Sequence of chain 1.F:
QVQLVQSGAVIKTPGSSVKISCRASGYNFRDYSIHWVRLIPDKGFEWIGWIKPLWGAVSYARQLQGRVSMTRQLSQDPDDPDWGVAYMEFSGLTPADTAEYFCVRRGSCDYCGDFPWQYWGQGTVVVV

Sequence of chain 1.B:
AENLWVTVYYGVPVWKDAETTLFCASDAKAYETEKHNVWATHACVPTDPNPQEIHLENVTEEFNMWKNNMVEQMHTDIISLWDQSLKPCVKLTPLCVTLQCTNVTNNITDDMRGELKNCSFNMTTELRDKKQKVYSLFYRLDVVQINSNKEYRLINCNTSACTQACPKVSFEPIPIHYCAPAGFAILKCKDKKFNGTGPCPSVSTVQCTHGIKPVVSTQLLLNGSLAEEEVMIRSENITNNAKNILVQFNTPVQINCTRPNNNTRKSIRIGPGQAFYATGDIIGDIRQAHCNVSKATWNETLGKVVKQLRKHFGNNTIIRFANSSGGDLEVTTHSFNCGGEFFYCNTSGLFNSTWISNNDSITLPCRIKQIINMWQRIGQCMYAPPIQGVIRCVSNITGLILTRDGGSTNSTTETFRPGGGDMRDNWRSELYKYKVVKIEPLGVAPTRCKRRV

Sequence of chain 1.E:
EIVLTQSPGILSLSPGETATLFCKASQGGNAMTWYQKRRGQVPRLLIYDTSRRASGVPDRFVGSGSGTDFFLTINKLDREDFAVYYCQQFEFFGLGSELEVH

The protein below binds the small molecule below.
Small molecule (SMILES): CC(=O)N[C@H]1[C@H](O[C@H]2[C@H](O)[C@@H](NC(C)=O)CO[C@@H]2CO)O[C@H](CO)[C@@H](O[C@@H]2O[C@H](CO)[C@@H](O)[C@H](O[C@H]3O[C@H](CO)[C@@H](O)[C@H](O)[C@@H]3O)[C@@H]2O)[C@@H]1O

Binding-site contacts:
Ligand atom C8 contacts residue ASN64 of chain 1.B at 4.2 Å.
Ligand atom O7 contacts residue ASN30 of chain 1.E at 4.2 Å.
Ligand atom O4 contacts residue SER51 of chain 1.E at 3.5 Å (h-bond).
Ligand atom C1 contacts residue GLU245 of chain 1.B at 4.4 Å.
Ligand atom O7 contacts residue LYS67 of chain 1.B at 3.3 Å (salt-bridge).
Ligand atom C3 contacts residue ASN246 of chain 1.B at 3.7 Å.
Ligand atom N2 contacts residue ASN246 of chain 1.B at 2.7 Å (h-bond).
Ligand atom O6 contacts residue ASN246 of chain 1.B at 4.2 Å.
Ligand atom O6 contacts residue ASP49 of chain 1.E at 3.1 Å (salt-bridge).
Ligand atom C7 contacts residue LYS67 of chain 1.B at 4.4 Å.
Ligand atom C8 contacts residue PHE90 of chain 1.E at 3.9 Å (hydrophobic).
Ligand atom O7 contacts residue ASN64 of chain 1.B at 4.5 Å.
Ligand atom C7 contacts residue ASN246 of chain 1.B at 3.5 Å.
Ligand atom C7 contacts residue PHE90 of chain 1.E at 4.2 Å (hydrophobic).
Ligand atom C5 contacts residue ASN246 of chain 1.B at 3.8 Å.
Ligand atom O7 contacts residue ALA31 of chain 1.E at 3.3 Å (h-bond).
Ligand atom C6 contacts residue ASP49 of chain 1.E at 3.3 Å.
Ligand atom C6 contacts residue GLU245 of chain 1.B at 4.2 Å.
Ligand atom C8 contacts residue ASN246 of chain 1.B at 4.5 Å.
Ligand atom O7 contacts residue ASN246 of chain 1.B at 3.9 Å.
Ligand atom C1 contacts residue ASN246 of chain 1.B at 1.5 Å.
Ligand atom O2 contacts residue ARG52 of chain 1.E at 4.1 Å.
Ligand atom O6 contacts residue GLU245 of chain 1.B at 4.4 Å.
Ligand atom C8 contacts residue THR206 of chain 1.B at 3.7 Å.
Ligand atom O5 contacts residue ASN246 of chain 1.B at 2.5 Å (h-bond).
Ligand atom C5 contacts residue GLU245 of chain 1.B at 4.1 Å.
Ligand atom C2 contacts residue ASN246 of chain 1.B at 2.4 Å.
Ligand atom O7 contacts residue PHE90 of chain 1.E at 4.4 Å.
Ligand atom C4 contacts residue ASN246 of chain 1.B at 4.3 Å.
Ligand atom O4 contacts residue TYR111 of chain 1.F at 4.4 Å.
Ligand atom O5 contacts residue GLU245 of chain 1.B at 3.9 Å.
Ligand atom C7 contacts residue ALA31 of chain 1.E at 4.2 Å (hydrophobic).